Sequence of chain 1.A:
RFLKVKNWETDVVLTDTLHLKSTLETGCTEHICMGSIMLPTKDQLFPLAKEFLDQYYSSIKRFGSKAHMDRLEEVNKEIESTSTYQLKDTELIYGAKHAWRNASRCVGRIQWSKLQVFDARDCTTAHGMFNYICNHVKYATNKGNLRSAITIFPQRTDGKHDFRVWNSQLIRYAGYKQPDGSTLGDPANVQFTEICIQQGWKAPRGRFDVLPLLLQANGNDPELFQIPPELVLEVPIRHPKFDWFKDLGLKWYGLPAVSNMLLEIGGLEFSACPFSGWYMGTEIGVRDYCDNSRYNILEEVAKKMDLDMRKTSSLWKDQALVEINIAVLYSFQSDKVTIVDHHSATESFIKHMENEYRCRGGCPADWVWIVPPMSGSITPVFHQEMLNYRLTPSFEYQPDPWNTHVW

Binding-site contacts:
Ligand atom C14 contacts residue TRP382 of chain 1.A at 3.4 Å (hydrophobic).
Ligand atom C05 contacts residue VAL271 of chain 1.A at 3.9 Å (hydrophobic).
Ligand atom C14 contacts residue HEM1 of chain 1.C at 3.0 Å.
Ligand atom C02 contacts residue TRP291 of chain 1.A at 4.2 Å (hydrophobic).
Ligand atom N29 contacts residue TRP10 of chain 1.B at 3.0 Å.
Ligand atom C22 contacts residue HEM1 of chain 1.C at 4.2 Å.
Ligand atom N01 contacts residue GLU296 of chain 1.A at 2.7 Å (salt-bridge).
Ligand atom C02 contacts residue HEM1 of chain 1.C at 3.8 Å.
Ligand atom C07 contacts residue VAL271 of chain 1.A at 3.1 Å (hydrophobic).
Ligand atom C10 contacts residue VAL271 of chain 1.A at 4.2 Å (hydrophobic).
Ligand atom C08 contacts residue HEM1 of chain 1.C at 3.7 Å.
Ligand atom C09 contacts residue HEM1 of chain 1.C at 3.5 Å.
Ligand atom C09 contacts residue VAL271 of chain 1.A at 4.0 Å (hydrophobic).
Ligand atom N02 contacts residue HEM1 of chain 1.C at 3.8 Å.
Ligand atom C04 contacts residue HEM1 of chain 1.C at 3.1 Å.
Ligand atom C21 contacts residue HEM1 of chain 1.C at 4.0 Å.
Ligand atom N02 contacts residue PRO269 of chain 1.A at 3.8 Å.
Ligand atom C08 contacts residue VAL271 of chain 1.A at 3.5 Å (hydrophobic).
Ligand atom C13 contacts residue HEM1 of chain 1.C at 3.3 Å.
Ligand atom C09 contacts residue GLU296 of chain 1.A at 3.6 Å.
Ligand atom C10 contacts residue GLU296 of chain 1.A at 3.5 Å.
Ligand atom N12 contacts residue HEM1 of chain 1.C at 2.7 Å (h-bond).
Ligand atom N02 contacts residue GLU296 of chain 1.A at 2.8 Å (salt-bridge).
Ligand atom C27 contacts residue LEU41 of chain 1.A at 3.6 Å (hydrophobic).
Ligand atom C21 contacts residue TRP382 of chain 1.A at 4.1 Å (hydrophobic).
Ligand atom C11 contacts residue HEM1 of chain 1.C at 3.2 Å.
Ligand atom C03 contacts residue HEM1 of chain 1.C at 2.9 Å.
Ligand atom C06 contacts residue HEM1 of chain 1.C at 3.4 Å.
Ligand atom C11 contacts residue VAL271 of chain 1.A at 4.1 Å (hydrophobic).
Ligand atom C05 contacts residue HEM1 of chain 1.C at 3.7 Å.
Ligand atom C06 contacts residue PHE288 of chain 1.A at 4.0 Å (hydrophobic).
Ligand atom C02 contacts residue PRO269 of chain 1.A at 4.2 Å (hydrophobic).
Ligand atom N02 contacts residue TYR292 of chain 1.A at 3.8 Å.
Ligand atom C22 contacts residue TYR410 of chain 1.A at 3.9 Å (hydrophobic).
Ligand atom N02 contacts residue TRP291 of chain 1.A at 3.0 Å (h-bond).
Ligand atom C07 contacts residue HEM1 of chain 1.C at 3.5 Å.
Ligand atom C02 contacts residue GLU296 of chain 1.A at 3.5 Å.
Ligand atom C06 contacts residue VAL271 of chain 1.A at 3.4 Å (hydrophobic).
Ligand atom C10 contacts residue HEM1 of chain 1.C at 3.9 Å.
Ligand atom C28 contacts residue TRP10 of chain 1.B at 3.6 Å (hydrophobic).

A small-molecule ligand and the protein it binds are described below.
Small molecule (SMILES): Cc1cc(CCNCc2ccc3ccc(N)nc3c2)ccc1C#N

Sequence of chain 1.B:
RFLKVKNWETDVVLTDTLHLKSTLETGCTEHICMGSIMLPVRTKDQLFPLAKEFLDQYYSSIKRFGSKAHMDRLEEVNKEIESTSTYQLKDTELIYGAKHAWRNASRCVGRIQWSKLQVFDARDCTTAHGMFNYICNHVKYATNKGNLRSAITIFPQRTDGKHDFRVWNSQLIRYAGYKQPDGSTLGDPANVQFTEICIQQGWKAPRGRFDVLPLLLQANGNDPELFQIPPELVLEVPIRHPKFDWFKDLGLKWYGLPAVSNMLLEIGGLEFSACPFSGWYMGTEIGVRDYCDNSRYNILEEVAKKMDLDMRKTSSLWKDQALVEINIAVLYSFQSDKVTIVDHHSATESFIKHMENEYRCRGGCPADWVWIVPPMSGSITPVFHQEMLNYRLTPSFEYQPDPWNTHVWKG